Sequence of chain 1.A:
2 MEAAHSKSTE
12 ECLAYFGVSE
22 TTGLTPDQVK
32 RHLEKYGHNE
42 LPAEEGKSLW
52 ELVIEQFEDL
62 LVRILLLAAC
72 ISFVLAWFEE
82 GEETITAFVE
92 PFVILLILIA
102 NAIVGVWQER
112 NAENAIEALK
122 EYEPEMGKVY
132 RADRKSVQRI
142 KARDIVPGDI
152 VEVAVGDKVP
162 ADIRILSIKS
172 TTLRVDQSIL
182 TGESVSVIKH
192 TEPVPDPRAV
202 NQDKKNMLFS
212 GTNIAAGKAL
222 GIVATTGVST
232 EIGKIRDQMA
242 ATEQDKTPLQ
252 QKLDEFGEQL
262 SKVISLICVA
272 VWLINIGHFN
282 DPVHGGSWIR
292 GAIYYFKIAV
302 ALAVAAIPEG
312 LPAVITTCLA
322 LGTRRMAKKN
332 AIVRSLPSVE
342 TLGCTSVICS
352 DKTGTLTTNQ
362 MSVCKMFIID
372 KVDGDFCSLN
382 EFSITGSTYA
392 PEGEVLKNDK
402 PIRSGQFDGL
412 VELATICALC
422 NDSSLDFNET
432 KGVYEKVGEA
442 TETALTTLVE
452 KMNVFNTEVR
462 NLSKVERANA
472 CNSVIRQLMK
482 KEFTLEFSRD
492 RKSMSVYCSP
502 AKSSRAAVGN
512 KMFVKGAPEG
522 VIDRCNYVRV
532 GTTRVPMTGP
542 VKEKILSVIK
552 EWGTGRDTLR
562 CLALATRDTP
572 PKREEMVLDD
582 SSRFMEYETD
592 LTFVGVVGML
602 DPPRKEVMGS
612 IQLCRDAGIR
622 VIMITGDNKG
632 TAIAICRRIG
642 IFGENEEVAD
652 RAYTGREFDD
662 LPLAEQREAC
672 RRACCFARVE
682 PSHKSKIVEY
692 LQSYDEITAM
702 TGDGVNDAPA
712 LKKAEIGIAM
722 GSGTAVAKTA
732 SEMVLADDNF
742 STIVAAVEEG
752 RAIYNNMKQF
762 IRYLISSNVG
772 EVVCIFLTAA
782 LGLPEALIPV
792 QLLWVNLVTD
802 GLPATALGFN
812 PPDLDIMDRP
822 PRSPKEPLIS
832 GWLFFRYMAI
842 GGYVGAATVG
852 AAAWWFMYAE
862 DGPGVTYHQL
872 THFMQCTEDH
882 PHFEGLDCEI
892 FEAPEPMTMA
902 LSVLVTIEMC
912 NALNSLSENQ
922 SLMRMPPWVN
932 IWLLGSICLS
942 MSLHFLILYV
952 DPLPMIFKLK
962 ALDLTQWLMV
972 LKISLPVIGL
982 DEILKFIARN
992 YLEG

The protein below binds the small molecule below.
Small molecule (SMILES): Nc1ncnc2c1ncn2[C@@H]1O[C@H](COP(=O)(O)OP(=O)(O)CP(=O)(O)O)[C@H]2OC3(O[C@H]21)C([N+](=O)[O-])=CC(=[N+]([O-])O)C=C3[N+](=O)[O-]

Binding-site contacts:
Ligand atom O1A contacts residue LYS206 of chain 1.A at 3.1 Å (salt-bridge).
Ligand atom C2 contacts residue ARG561 of chain 1.A at 3.4 Å.
Ligand atom C01 contacts residue LYS206 of chain 1.A at 3.5 Å.
Ligand atom O1G contacts residue ASN629 of chain 1.A at 3.3 Å (h-bond).
Ligand atom C8 contacts residue VAL186 of chain 1.A at 3.6 Å (hydrophobic).
Ligand atom O4' contacts residue VAL186 of chain 1.A at 3.3 Å.
Ligand atom O1G contacts residue MG1 of chain 1.F at 1.8 Å.
Ligand atom O2B contacts residue MG1 of chain 1.F at 2.6 Å.
Ligand atom O4' contacts residue THR442 of chain 1.A at 3.6 Å (h-bond).
Ligand atom C5F contacts residue LYS516 of chain 1.A at 3.4 Å.
Ligand atom PG contacts residue MG1 of chain 1.F at 3.2 Å.
Ligand atom C2' contacts residue ARG561 of chain 1.A at 3.5 Å.
Ligand atom O4F contacts residue LYS516 of chain 1.A at 2.4 Å (salt-bridge).
Ligand atom PG contacts residue LYS206 of chain 1.A at 3.6 Å.
Ligand atom C5' contacts residue SER187 of chain 1.A at 3.0 Å.
Ligand atom O5F contacts residue PHE488 of chain 1.A at 3.6 Å.
Ligand atom N6F contacts residue THR442 of chain 1.A at 3.6 Å.
Ligand atom O7F contacts residue THR442 of chain 1.A at 3.1 Å (h-bond).
Ligand atom O2F contacts residue ALA518 of chain 1.A at 3.6 Å.
Ligand atom O5F contacts residue MET495 of chain 1.A at 3.7 Å.
Ligand atom C3F contacts residue PHE488 of chain 1.A at 3.5 Å (hydrophobic).
Ligand atom C6 contacts residue ARG561 of chain 1.A at 3.4 Å.
Ligand atom C4' contacts residue SER187 of chain 1.A at 3.6 Å.
Ligand atom C2 contacts residue MET362 of chain 1.A at 3.6 Å (hydrophobic).
Ligand atom O3F contacts residue ARG561 of chain 1.A at 3.2 Å (salt-bridge).
Ligand atom N4F contacts residue PHE488 of chain 1.A at 3.6 Å.
Ligand atom O2G contacts residue LYS206 of chain 1.A at 2.6 Å (salt-bridge).
Ligand atom O5F contacts residue LYS516 of chain 1.A at 3.0 Å (salt-bridge).
Ligand atom PB contacts residue ARG561 of chain 1.A at 3.6 Å.
Ligand atom N1 contacts residue MET362 of chain 1.A at 3.7 Å.
Ligand atom O1B contacts residue ARG561 of chain 1.A at 2.3 Å (salt-bridge).
Ligand atom O1A contacts residue ILE189 of chain 1.A at 3.4 Å (h-bond).
Ligand atom N3 contacts residue THR442 of chain 1.A at 3.6 Å (h-bond).
Ligand atom C1' contacts residue THR442 of chain 1.A at 3.2 Å.
Ligand atom C4F contacts residue LYS516 of chain 1.A at 3.6 Å.
Ligand atom O5F contacts residue GLY517 of chain 1.A at 3.2 Å.
Ligand atom N4F contacts residue LYS516 of chain 1.A at 3.1 Å (salt-bridge).
Ligand atom O4F contacts residue MET495 of chain 1.A at 3.2 Å.
Ligand atom O5F contacts residue SER494 of chain 1.A at 3.6 Å.
Ligand atom N1 contacts residue ARG561 of chain 1.A at 3.1 Å.